Sequence of chain 1.B:
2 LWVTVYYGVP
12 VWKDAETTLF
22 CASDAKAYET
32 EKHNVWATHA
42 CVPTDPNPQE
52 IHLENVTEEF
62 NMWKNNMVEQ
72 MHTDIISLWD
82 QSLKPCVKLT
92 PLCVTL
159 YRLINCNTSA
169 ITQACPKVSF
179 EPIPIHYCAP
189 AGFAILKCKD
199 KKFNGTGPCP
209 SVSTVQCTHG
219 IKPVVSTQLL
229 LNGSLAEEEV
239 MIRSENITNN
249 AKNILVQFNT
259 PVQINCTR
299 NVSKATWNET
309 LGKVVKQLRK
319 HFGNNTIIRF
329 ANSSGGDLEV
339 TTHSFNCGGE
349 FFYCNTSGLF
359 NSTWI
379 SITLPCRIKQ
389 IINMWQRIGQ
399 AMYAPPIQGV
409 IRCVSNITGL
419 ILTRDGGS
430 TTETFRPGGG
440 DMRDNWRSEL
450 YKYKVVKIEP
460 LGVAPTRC

This small molecule binds to this protein.
Small molecule (SMILES): CC(=O)N[C@H]1[C@H](O[C@H]2[C@H](O)[C@@H](NC(C)=O)CO[C@@H]2CO)O[C@H](CO)[C@@H](O)[C@@H]1O

Binding-site contacts:
Ligand atom O4 contacts residue NAG1 of chain 1.T at 3.3 Å (h-bond).
Ligand atom O5 contacts residue ASN330 of chain 1.B at 2.4 Å (h-bond).
Ligand atom C4 contacts residue NAG1 of chain 1.T at 3.9 Å.
Ligand atom C1 contacts residue NAG1 of chain 1.T at 3.8 Å.
Ligand atom N2 contacts residue ASN330 of chain 1.B at 2.8 Å (h-bond).
Ligand atom C6 contacts residue NAG1 of chain 1.T at 3.2 Å.
Ligand atom C2 contacts residue ASN330 of chain 1.B at 2.4 Å.
Ligand atom O7 contacts residue ASN330 of chain 1.B at 4.5 Å.
Ligand atom C5 contacts residue NAG1 of chain 1.T at 3.2 Å.
Ligand atom C2 contacts residue NAG1 of chain 1.T at 4.4 Å.
Ligand atom C5 contacts residue ASN330 of chain 1.B at 3.7 Å.
Ligand atom O6 contacts residue NAG1 of chain 1.T at 4.3 Å.
Ligand atom C4 contacts residue ASN330 of chain 1.B at 4.2 Å.
Ligand atom C3 contacts residue NAG1 of chain 1.T at 3.9 Å.
Ligand atom O5 contacts residue NAG1 of chain 1.T at 3.5 Å (h-bond).
Ligand atom C8 contacts residue ASN330 of chain 1.B at 4.1 Å.
Ligand atom C3 contacts residue ASN330 of chain 1.B at 3.8 Å.
Ligand atom C1 contacts residue ASN330 of chain 1.B at 1.4 Å.
Ligand atom C7 contacts residue ASN330 of chain 1.B at 3.7 Å.